Sequence of chain 1.A:
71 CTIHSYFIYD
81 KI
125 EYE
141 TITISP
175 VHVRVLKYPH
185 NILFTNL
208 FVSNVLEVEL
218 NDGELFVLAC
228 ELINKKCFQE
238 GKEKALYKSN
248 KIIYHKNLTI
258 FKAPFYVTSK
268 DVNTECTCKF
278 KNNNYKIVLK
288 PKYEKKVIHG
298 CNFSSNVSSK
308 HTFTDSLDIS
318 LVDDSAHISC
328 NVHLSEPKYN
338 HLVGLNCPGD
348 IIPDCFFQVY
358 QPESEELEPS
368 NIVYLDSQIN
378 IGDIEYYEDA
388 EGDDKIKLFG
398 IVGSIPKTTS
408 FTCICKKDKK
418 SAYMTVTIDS

Binding-site contacts:
Ligand atom C7 contacts residue ASN303 of chain 1.A at 3.6 Å.
Ligand atom C6 contacts residue SER305 of chain 1.A at 3.6 Å.
Ligand atom C2 contacts residue ASN303 of chain 1.A at 2.5 Å.
Ligand atom C6 contacts residue SER306 of chain 1.A at 3.9 Å.
Ligand atom C6 contacts residue LYS307 of chain 1.A at 3.8 Å.
Ligand atom O3 contacts residue ALA387 of chain 1.A at 4.4 Å.
Ligand atom O4 contacts residue ALA106 of chain 2.B at 4.3 Å.
Ligand atom C5 contacts residue ASN303 of chain 1.A at 3.6 Å.
Ligand atom O4 contacts residue LYS307 of chain 1.A at 4.1 Å.
Ligand atom C5 contacts residue GLU388 of chain 1.A at 4.5 Å.
Ligand atom C3 contacts residue GLU388 of chain 1.A at 3.8 Å.
Ligand atom C5 contacts residue SER306 of chain 1.A at 4.4 Å.
Ligand atom C4 contacts residue LYS307 of chain 1.A at 4.3 Å.
Ligand atom N2 contacts residue ALA106 of chain 2.B at 4.2 Å.
Ligand atom O6 contacts residue SER305 of chain 1.A at 4.1 Å.
Ligand atom C3 contacts residue ASN303 of chain 1.A at 3.8 Å.
Ligand atom O3 contacts residue GLU388 of chain 1.A at 3.6 Å.
Ligand atom O7 contacts residue ASN303 of chain 1.A at 3.7 Å.
Ligand atom C4 contacts residue GLU388 of chain 1.A at 3.9 Å.
Ligand atom C4 contacts residue ASN303 of chain 1.A at 4.2 Å.
Ligand atom C4 contacts residue ALA106 of chain 2.B at 4.5 Å (hydrophobic).
Ligand atom C5 contacts residue SER305 of chain 1.A at 3.8 Å.
Ligand atom C5 contacts residue SER305 of chain 1.A at 4.3 Å.
Ligand atom C1 contacts residue SER305 of chain 1.A at 4.3 Å.
Ligand atom N2 contacts residue ASN303 of chain 1.A at 2.9 Å (h-bond).
Ligand atom C8 contacts residue ALA106 of chain 2.B at 4.1 Å (hydrophobic).
Ligand atom C6 contacts residue SER305 of chain 1.A at 4.4 Å.
Ligand atom C1 contacts residue ASN303 of chain 1.A at 1.4 Å.
Ligand atom O5 contacts residue ASN303 of chain 1.A at 2.3 Å (h-bond).
Ligand atom O5 contacts residue SER305 of chain 1.A at 3.5 Å.
Ligand atom O3 contacts residue ALA106 of chain 2.B at 3.7 Å.
Ligand atom C3 contacts residue ALA106 of chain 2.B at 3.6 Å (hydrophobic).

A protein and the small-molecule ligand that binds it are described below.
Small molecule (SMILES): CC(=O)N[C@H]1CO[C@H](CO[C@@H]2O[C@@H](C)[C@@H](O)[C@@H](O)[C@@H]2O)[C@@H](O)[C@@H]1O

Sequence of chain 2.B:
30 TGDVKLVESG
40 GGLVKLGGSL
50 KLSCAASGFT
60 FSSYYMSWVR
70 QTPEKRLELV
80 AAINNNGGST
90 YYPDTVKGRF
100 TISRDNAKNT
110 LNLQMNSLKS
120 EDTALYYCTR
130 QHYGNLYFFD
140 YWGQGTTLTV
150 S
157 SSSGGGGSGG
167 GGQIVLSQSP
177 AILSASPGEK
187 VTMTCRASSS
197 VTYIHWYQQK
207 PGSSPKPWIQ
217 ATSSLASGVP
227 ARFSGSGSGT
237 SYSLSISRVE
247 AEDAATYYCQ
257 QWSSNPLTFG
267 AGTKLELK